Binding-site contacts:
Ligand atom CCD contacts residue MET15 of chain 1.E at 4.2 Å (hydrophobic).
Ligand atom OCH contacts residue VAL82 of chain 1.E at 3.8 Å.
Ligand atom CBY contacts residue GLY81 of chain 1.E at 3.8 Å.
Ligand atom CBZ contacts residue GLY81 of chain 1.E at 3.9 Å.
Ligand atom CCB contacts residue PRO80 of chain 1.E at 4.1 Å (hydrophobic).
Ligand atom CBX contacts residue VAL82 of chain 1.E at 4.1 Å (hydrophobic).
Ligand atom CBX contacts residue LYS136 of chain 1.E at 4.0 Å.
Ligand atom CBW contacts residue VAL82 of chain 1.E at 4.1 Å (hydrophobic).
Ligand atom OCH contacts residue GLY81 of chain 1.E at 3.2 Å (h-bond).
Ligand atom CBY contacts residue COA1 of chain 1.X at 4.1 Å.
Ligand atom CBW contacts residue COA1 of chain 1.X at 1.8 Å.
Ligand atom CBZ contacts residue THR69 of chain 1.E at 4.4 Å.
Ligand atom CBW contacts residue ILE52 of chain 1.F at 3.9 Å (hydrophobic).
Ligand atom CCE contacts residue GLU22 of chain 1.E at 4.3 Å.
Ligand atom CCF contacts residue MET70 of chain 1.E at 4.1 Å (hydrophobic).
Ligand atom CBW contacts residue GLY81 of chain 1.E at 4.5 Å.
Ligand atom CBY contacts residue ILE52 of chain 1.F at 4.0 Å (hydrophobic).
Ligand atom CCG contacts residue THR69 of chain 1.E at 3.6 Å.
Ligand atom CBW contacts residue ASN50 of chain 1.F at 3.3 Å.
Ligand atom OCH contacts residue COA1 of chain 1.X at 2.9 Å (h-bond).
Ligand atom CCG contacts residue ASN66 of chain 1.E at 3.1 Å.
Ligand atom CBX contacts residue ILE52 of chain 1.F at 4.4 Å (hydrophobic).
Ligand atom CBY contacts residue ASN50 of chain 1.F at 4.3 Å.
Ligand atom CBX contacts residue ASN50 of chain 1.F at 4.2 Å.
Ligand atom CCE contacts residue MET15 of chain 1.E at 4.3 Å (hydrophobic).
Ligand atom CBZ contacts residue LYS136 of chain 1.E at 4.1 Å.
Ligand atom CCC contacts residue GLU22 of chain 1.E at 4.4 Å.
Ligand atom CCB contacts residue THR69 of chain 1.E at 4.1 Å.
Ligand atom CBX contacts residue COA1 of chain 1.X at 2.7 Å.
Ligand atom OCH contacts residue SER83 of chain 1.E at 4.0 Å.
Ligand atom CCD contacts residue THR69 of chain 1.E at 4.2 Å.
Ligand atom CCF contacts residue ASN66 of chain 1.E at 4.2 Å.
Ligand atom CBX contacts residue GLY81 of chain 1.E at 3.5 Å.
Ligand atom CCA contacts residue ALA51 of chain 1.F at 4.4 Å (hydrophobic).
Ligand atom CCA contacts residue ILE52 of chain 1.F at 4.2 Å (hydrophobic).
Ligand atom CBZ contacts residue PRO80 of chain 1.E at 4.4 Å (hydrophobic).
Ligand atom CCE contacts residue ASN66 of chain 1.E at 4.4 Å.
Ligand atom CCC contacts residue THR69 of chain 1.E at 3.7 Å.
Ligand atom OCH contacts residue LYS136 of chain 1.E at 2.9 Å (salt-bridge).
Ligand atom CCG contacts residue MET70 of chain 1.E at 3.7 Å (hydrophobic).

This small molecule binds to this protein.
Small molecule (SMILES): CCCCCCCCCC(C)=O

Sequence of chain 1.E:
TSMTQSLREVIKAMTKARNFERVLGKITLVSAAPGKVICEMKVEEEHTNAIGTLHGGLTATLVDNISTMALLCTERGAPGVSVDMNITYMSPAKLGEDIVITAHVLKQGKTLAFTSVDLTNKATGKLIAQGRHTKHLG

Sequence of chain 1.F:
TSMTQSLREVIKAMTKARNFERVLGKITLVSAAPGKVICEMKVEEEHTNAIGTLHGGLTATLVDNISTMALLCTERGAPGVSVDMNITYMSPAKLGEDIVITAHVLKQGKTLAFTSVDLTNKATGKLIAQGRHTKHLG